The small molecule below binds the protein below.
Small molecule (SMILES): CC(C)c1nc(CN(C)C(=O)N[C@H](C(=O)N[C@@H](Cc2ccccc2)C[C@H](O)[C@H](Cc2ccccc2)NC(=O)OCc2cncs2)C(C)C)cs1

Sequence of chain 1.B:
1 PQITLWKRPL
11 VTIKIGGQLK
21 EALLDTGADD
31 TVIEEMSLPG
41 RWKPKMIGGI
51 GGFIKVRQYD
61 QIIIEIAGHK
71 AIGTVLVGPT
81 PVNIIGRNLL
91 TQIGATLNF

Binding-site contacts:
Ligand atom C34 contacts residue VAL82 of chain 1.B at 3.3 Å (hydrophobic).
Ligand atom N58 contacts residue GLY27 of chain 1.B at 3.1 Å (h-bond).
Ligand atom C35 contacts residue GLY27 of chain 1.A at 3.6 Å.
Ligand atom N11 contacts residue GLY27 of chain 1.A at 3.7 Å.
Ligand atom C33 contacts residue VAL82 of chain 1.B at 3.4 Å (hydrophobic).
Ligand atom N5 contacts residue GOL1 of chain 1.E at 3.2 Å (h-bond).
Ligand atom C13 contacts residue ASP25 of chain 1.A at 3.3 Å.
Ligand atom C80 contacts residue ARG8 of chain 1.A at 3.3 Å.
Ligand atom N20 contacts residue GLY48 of chain 1.B at 2.9 Å (h-bond).
Ligand atom C4 contacts residue ASP29 of chain 1.A at 3.1 Å.
Ligand atom S3 contacts residue ASP29 of chain 1.A at 3.0 Å (salt-bridge).
Ligand atom C6 contacts residue GLY27 of chain 1.A at 3.5 Å.
Ligand atom O41 contacts residue ASP25 of chain 1.B at 2.6 Å (salt-bridge).
Ligand atom O76 contacts residue GLY27 of chain 1.B at 3.5 Å (h-bond).
Ligand atom O76 contacts residue ALA28 of chain 1.B at 3.5 Å.
Ligand atom C1 contacts residue GLY48 of chain 1.A at 3.2 Å.
Ligand atom C51 contacts residue GLY49 of chain 1.B at 3.5 Å.
Ligand atom C32 contacts residue ILE50 of chain 1.A at 3.6 Å (hydrophobic).
Ligand atom C51 contacts residue ILE50 of chain 1.B at 3.5 Å (hydrophobic).
Ligand atom C95 contacts residue GLY48 of chain 1.B at 3.1 Å.
Ligand atom C14 contacts residue ASP25 of chain 1.A at 3.0 Å.
Ligand atom S3 contacts residue ALA28 of chain 1.A at 3.6 Å.
Ligand atom C68 contacts residue ILE50 of chain 1.A at 3.6 Å (hydrophobic).
Ligand atom C62 contacts residue ALA28 of chain 1.B at 3.6 Å (hydrophobic).
Ligand atom O61 contacts residue GLY49 of chain 1.B at 3.4 Å.
Ligand atom C1 contacts residue GOL1 of chain 1.E at 2.8 Å.
Ligand atom C75 contacts residue ARG8 of chain 1.A at 3.4 Å.
Ligand atom C13 contacts residue ASP25 of chain 1.B at 3.4 Å.
Ligand atom C50 contacts residue PRO81 of chain 1.A at 3.5 Å (hydrophobic).
Ligand atom C26 contacts residue ASP25 of chain 1.B at 3.1 Å.
Ligand atom C51 contacts residue PRO81 of chain 1.A at 3.6 Å (hydrophobic).
Ligand atom C75 contacts residue ASP29 of chain 1.B at 3.3 Å.
Ligand atom O41 contacts residue ASP25 of chain 1.A at 2.6 Å (salt-bridge).
Ligand atom C77 contacts residue ARG8 of chain 1.A at 3.3 Å.
Ligand atom C15 contacts residue GLY27 of chain 1.B at 3.5 Å.
Ligand atom C2 contacts residue GLY48 of chain 1.A at 3.5 Å.
Ligand atom S3 contacts residue GLY27 of chain 1.A at 3.5 Å (h-bond).
Ligand atom O76 contacts residue ASP29 of chain 1.B at 2.9 Å (salt-bridge).
Ligand atom N83 contacts residue ARG8 of chain 1.A at 3.6 Å.
Ligand atom C14 contacts residue GLY27 of chain 1.B at 3.4 Å.

Sequence of chain 1.A:
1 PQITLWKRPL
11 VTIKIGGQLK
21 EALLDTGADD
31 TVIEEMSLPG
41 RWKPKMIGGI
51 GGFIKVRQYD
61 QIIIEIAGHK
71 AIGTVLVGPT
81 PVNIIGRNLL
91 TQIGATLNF